Sequence of chain 2.C:
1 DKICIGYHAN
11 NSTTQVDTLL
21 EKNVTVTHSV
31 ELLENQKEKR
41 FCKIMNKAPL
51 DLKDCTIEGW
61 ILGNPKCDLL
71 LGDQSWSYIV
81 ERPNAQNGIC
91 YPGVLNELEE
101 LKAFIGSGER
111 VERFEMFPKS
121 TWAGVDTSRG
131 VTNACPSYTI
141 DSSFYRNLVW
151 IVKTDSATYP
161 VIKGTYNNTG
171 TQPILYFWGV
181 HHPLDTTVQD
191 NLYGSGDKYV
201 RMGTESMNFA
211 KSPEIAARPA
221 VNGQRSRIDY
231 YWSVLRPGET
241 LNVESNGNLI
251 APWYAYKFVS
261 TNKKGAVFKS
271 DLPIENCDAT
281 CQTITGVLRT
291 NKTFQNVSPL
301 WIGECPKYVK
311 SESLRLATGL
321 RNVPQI

Binding-site contacts:
Ligand atom C4 contacts residue ASN291 of chain 2.C at 4.2 Å.
Ligand atom C3 contacts residue ASN291 of chain 2.C at 3.8 Å.
Ligand atom C8 contacts residue ASN291 of chain 2.C at 4.3 Å.
Ligand atom N2 contacts residue ASN291 of chain 2.C at 2.9 Å (h-bond).
Ligand atom C6 contacts residue ILE56 of chain 2.D at 4.3 Å (hydrophobic).
Ligand atom O5 contacts residue ASN291 of chain 2.C at 2.4 Å (h-bond).
Ligand atom O7 contacts residue ASN291 of chain 2.C at 2.9 Å (h-bond).
Ligand atom O6 contacts residue ILE56 of chain 2.D at 4.3 Å.
Ligand atom C1 contacts residue ASN291 of chain 2.C at 1.5 Å.
Ligand atom C5 contacts residue ASN291 of chain 2.C at 3.7 Å.
Ligand atom C2 contacts residue ASN291 of chain 2.C at 2.4 Å.
Ligand atom C7 contacts residue ASN291 of chain 2.C at 3.1 Å.

A small-molecule ligand and the protein it binds are described below.
Small molecule (SMILES): CC(=O)N[C@@H]1[C@@H](O)[C@H](O)[C@@H](CO)O[C@H]1O

Sequence of chain 2.D:
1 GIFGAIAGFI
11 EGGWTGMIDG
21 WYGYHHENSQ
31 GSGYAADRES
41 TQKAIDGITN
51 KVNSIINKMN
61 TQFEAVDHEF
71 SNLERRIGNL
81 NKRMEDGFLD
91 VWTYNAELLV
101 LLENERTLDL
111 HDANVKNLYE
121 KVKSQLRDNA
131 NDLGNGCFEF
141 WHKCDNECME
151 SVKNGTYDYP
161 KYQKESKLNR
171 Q